Sequence of chain 15.A:
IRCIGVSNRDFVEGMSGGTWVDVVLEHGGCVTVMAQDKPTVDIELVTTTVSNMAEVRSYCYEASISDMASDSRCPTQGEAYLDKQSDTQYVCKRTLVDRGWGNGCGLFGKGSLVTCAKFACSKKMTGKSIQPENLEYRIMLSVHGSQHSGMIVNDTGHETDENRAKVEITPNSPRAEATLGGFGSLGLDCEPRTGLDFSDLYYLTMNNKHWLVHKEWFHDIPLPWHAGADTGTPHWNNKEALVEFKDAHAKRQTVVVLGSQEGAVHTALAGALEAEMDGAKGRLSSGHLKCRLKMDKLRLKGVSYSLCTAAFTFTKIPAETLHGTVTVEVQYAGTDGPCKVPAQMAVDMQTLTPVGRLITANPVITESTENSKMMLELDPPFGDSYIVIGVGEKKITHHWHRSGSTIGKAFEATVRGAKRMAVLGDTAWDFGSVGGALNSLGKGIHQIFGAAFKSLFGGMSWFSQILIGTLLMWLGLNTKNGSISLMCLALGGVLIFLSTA

Binding-site contacts:
Ligand atom C7 contacts residue GLY150 of chain 15.A at 4.5 Å.
Ligand atom C7 contacts residue ASN154 of chain 15.A at 1.9 Å.
Ligand atom O7 contacts residue GLY150 of chain 15.A at 4.2 Å.
Ligand atom C1 contacts residue THR156 of chain 15.A at 4.1 Å.
Ligand atom O5 contacts residue ASN154 of chain 15.A at 3.7 Å.
Ligand atom N2 contacts residue ASN154 of chain 15.A at 2.2 Å (h-bond).
Ligand atom C3 contacts residue ASN154 of chain 15.A at 4.3 Å.
Ligand atom C5 contacts residue THR156 of chain 15.A at 3.7 Å.
Ligand atom C1 contacts residue ASN154 of chain 15.A at 2.6 Å.
Ligand atom O7 contacts residue ASN154 of chain 15.A at 1.3 Å (h-bond).
Ligand atom O5 contacts residue THR156 of chain 15.A at 3.9 Å.
Ligand atom O7 contacts residue THR156 of chain 15.A at 4.2 Å.
Ligand atom C8 contacts residue ASN154 of chain 15.A at 3.4 Å.
Ligand atom C7 contacts residue VAL153 of chain 15.A at 4.0 Å (hydrophobic).
Ligand atom O7 contacts residue VAL153 of chain 15.A at 2.8 Å (h-bond).
Ligand atom C8 contacts residue GLY150 of chain 15.A at 4.3 Å.
Ligand atom C6 contacts residue THR156 of chain 15.A at 4.3 Å.
Ligand atom C2 contacts residue ASN154 of chain 15.A at 2.9 Å.

This protein binds this small molecule.
Small molecule (SMILES): CC(=O)N[C@H]1[C@H](O[C@H]2[C@H](O)[C@@H](NC(C)=O)CO[C@@H]2CO)O[C@H](CO)[C@@H](O)[C@@H]1O